Sequence of chain 3.B:
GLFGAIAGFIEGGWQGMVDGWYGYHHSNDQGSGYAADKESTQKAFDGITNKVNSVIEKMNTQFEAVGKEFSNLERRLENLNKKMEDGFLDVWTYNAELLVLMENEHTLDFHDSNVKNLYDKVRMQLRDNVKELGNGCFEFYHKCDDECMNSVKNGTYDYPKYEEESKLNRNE

This protein binds this small molecule.
Small molecule (SMILES): CC(=O)N[C@@H]1[C@@H](O)[C@H](O)[C@@H](CO)O[C@H]1O

Binding-site contacts:
Ligand atom C7 contacts residue THR156 of chain 3.B at 4.2 Å.
Ligand atom C1 contacts residue ASN154 of chain 3.B at 1.5 Å.
Ligand atom C1 contacts residue THR156 of chain 3.B at 3.9 Å.
Ligand atom C8 contacts residue ASN154 of chain 3.B at 4.5 Å.
Ligand atom C6 contacts residue ASN150 of chain 3.B at 3.8 Å.
Ligand atom O5 contacts residue SER151 of chain 3.B at 4.3 Å.
Ligand atom C7 contacts residue ASN154 of chain 3.B at 3.2 Å.
Ligand atom C1 contacts residue ASN150 of chain 3.B at 4.3 Å.
Ligand atom O6 contacts residue GLU147 of chain 3.B at 3.1 Å (salt-bridge).
Ligand atom N2 contacts residue ASN154 of chain 3.B at 3.0 Å (h-bond).
Ligand atom C8 contacts residue THR156 of chain 3.B at 3.7 Å.
Ligand atom C4 contacts residue ASN154 of chain 3.B at 4.2 Å.
Ligand atom O7 contacts residue ASN154 of chain 3.B at 3.0 Å (h-bond).
Ligand atom C3 contacts residue ASN154 of chain 3.B at 3.8 Å.
Ligand atom O5 contacts residue ASN150 of chain 3.B at 3.7 Å.
Ligand atom C2 contacts residue ASN154 of chain 3.B at 2.4 Å.
Ligand atom C6 contacts residue SER151 of chain 3.B at 4.2 Å.
Ligand atom C6 contacts residue GLU147 of chain 3.B at 3.7 Å.
Ligand atom N2 contacts residue THR156 of chain 3.B at 4.3 Å.
Ligand atom C5 contacts residue ASN154 of chain 3.B at 3.7 Å.
Ligand atom O5 contacts residue ASN154 of chain 3.B at 2.4 Å (h-bond).
Ligand atom O6 contacts residue ASN150 of chain 3.B at 3.5 Å.